Sequence of chain 1.A:
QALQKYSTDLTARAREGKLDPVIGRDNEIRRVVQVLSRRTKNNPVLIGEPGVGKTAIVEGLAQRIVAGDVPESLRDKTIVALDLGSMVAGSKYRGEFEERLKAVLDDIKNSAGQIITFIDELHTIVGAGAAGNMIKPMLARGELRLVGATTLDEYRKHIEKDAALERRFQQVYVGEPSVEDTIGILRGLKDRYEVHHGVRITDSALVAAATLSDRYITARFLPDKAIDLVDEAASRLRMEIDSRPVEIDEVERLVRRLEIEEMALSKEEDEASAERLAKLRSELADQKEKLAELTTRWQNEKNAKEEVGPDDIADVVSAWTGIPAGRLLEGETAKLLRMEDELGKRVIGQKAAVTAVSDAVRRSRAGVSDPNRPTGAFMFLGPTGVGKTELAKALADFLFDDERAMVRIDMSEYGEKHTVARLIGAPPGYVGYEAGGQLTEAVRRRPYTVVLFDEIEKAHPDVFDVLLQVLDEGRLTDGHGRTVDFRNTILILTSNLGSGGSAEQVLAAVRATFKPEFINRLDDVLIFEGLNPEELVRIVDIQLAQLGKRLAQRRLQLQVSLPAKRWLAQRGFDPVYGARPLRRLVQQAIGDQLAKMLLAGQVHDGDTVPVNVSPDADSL

The small molecule below binds the protein below.
Small molecule (SMILES): Nc1ncnc2c1ncn2[C@@H]1O[C@H](COP(=O)(O)OP(=O)(O)OP(O)(O)=S)[C@@H](O)[C@H]1O

Binding-site contacts:
Ligand atom C5' contacts residue ARG805 of chain 1.F at 3.1 Å.
Ligand atom C4' contacts residue ARG808 of chain 1.F at 2.4 Å.
Ligand atom N6 contacts residue VAL611 of chain 1.F at 3.5 Å (h-bond).
Ligand atom C2 contacts residue ARG571 of chain 1.F at 3.3 Å.
Ligand atom N1 contacts residue ILE573 of chain 1.F at 3.2 Å (h-bond).
Ligand atom N7 contacts residue VAL611 of chain 1.F at 2.9 Å.
Ligand atom O2B contacts residue GLY612 of chain 1.F at 3.5 Å (h-bond).
Ligand atom O2' contacts residue ARG808 of chain 1.F at 3.3 Å (salt-bridge).
Ligand atom O1A contacts residue THR614 of chain 1.F at 3.3 Å.
Ligand atom O2G contacts residue THR609 of chain 1.F at 3.1 Å (h-bond).
Ligand atom C8 contacts residue VAL611 of chain 1.F at 3.6 Å (hydrophobic).
Ligand atom O3B contacts residue GLY610 of chain 1.F at 3.1 Å (h-bond).
Ligand atom N9 contacts residue GLU615 of chain 1.F at 3.5 Å (salt-bridge).
Ligand atom O3G contacts residue GLU680 of chain 1.F at 3.6 Å.
Ligand atom O2A contacts residue GLY612 of chain 1.F at 2.8 Å.
Ligand atom C5' contacts residue ARG808 of chain 1.F at 3.5 Å.
Ligand atom O3' contacts residue ARG808 of chain 1.F at 0.8 Å (salt-bridge).
Ligand atom S1G contacts residue ARG805 of chain 1.F at 2.7 Å (salt-bridge).
Ligand atom C4 contacts residue GLU615 of chain 1.F at 3.2 Å.
Ligand atom N6 contacts residue ILE573 of chain 1.F at 2.7 Å (h-bond).
Ligand atom O1B contacts residue THR614 of chain 1.F at 2.5 Å (h-bond).
Ligand atom C3' contacts residue ARG808 of chain 1.F at 2.0 Å.
Ligand atom PB contacts residue LYS613 of chain 1.F at 3.5 Å.
Ligand atom N1 contacts residue ARG571 of chain 1.F at 3.5 Å (salt-bridge).
Ligand atom C8 contacts residue GLY610 of chain 1.F at 3.6 Å.
Ligand atom N7 contacts residue GLY612 of chain 1.F at 3.0 Å (h-bond).
Ligand atom O2' contacts residue GLU615 of chain 1.F at 3.3 Å (salt-bridge).
Ligand atom O4' contacts residue ARG808 of chain 1.F at 3.5 Å (salt-bridge).
Ligand atom C2 contacts residue GLU615 of chain 1.F at 3.6 Å.
Ligand atom C2' contacts residue GLU615 of chain 1.F at 2.9 Å.
Ligand atom C2' contacts residue ARG808 of chain 1.F at 3.1 Å.
Ligand atom S1G contacts residue ARG746 of chain 1.A at 3.3 Å (salt-bridge).
Ligand atom O2B contacts residue LYS613 of chain 1.F at 2.6 Å (salt-bridge).
Ligand atom N3 contacts residue GLU615 of chain 1.F at 3.0 Å (salt-bridge).
Ligand atom O2A contacts residue LYS613 of chain 1.F at 3.1 Å (salt-bridge).
Ligand atom O2A contacts residue GLU615 of chain 1.F at 3.6 Å (salt-bridge).
Ligand atom C8 contacts residue GLY612 of chain 1.F at 3.5 Å.
Ligand atom O2B contacts residue THR614 of chain 1.F at 3.2 Å (h-bond).
Ligand atom O3B contacts residue LYS613 of chain 1.F at 2.9 Å (salt-bridge).
Ligand atom O2A contacts residue THR614 of chain 1.F at 3.3 Å (h-bond).

Sequence of chain 1.F:
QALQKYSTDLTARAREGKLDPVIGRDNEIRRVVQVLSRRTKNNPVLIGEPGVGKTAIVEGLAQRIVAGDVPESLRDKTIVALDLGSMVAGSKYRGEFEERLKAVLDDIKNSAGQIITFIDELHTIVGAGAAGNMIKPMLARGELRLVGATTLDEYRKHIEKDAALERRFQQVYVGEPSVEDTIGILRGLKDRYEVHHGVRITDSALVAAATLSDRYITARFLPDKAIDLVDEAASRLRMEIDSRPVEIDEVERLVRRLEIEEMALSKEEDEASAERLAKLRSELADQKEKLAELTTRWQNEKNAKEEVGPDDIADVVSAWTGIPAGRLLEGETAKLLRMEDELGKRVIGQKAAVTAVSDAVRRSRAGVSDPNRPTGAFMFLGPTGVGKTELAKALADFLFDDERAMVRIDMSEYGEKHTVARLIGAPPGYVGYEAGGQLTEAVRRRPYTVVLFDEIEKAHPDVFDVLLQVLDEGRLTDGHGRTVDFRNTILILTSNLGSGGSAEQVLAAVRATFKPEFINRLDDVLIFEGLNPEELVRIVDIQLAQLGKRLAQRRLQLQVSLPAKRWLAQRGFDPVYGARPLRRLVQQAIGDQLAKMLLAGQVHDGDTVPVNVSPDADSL